Sequence of chain 1.O:
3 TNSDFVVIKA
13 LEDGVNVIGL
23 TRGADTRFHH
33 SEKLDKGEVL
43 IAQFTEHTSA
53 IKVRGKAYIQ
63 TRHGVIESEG

A protein and the small-molecule ligand that binds it are described below.
Small molecule (SMILES): N[C@@H](Cc1c[nH]c2ccccc12)C(=O)O

Binding-site contacts:
Ligand atom CB contacts residue SER51 of chain 1.P at 3.3 Å.
Ligand atom O contacts residue THR47 of chain 1.O at 3.6 Å.
Ligand atom O contacts residue ARG24 of chain 1.P at 3.5 Å.
Ligand atom CD1 contacts residue SER51 of chain 1.P at 3.4 Å.
Ligand atom N contacts residue THR28 of chain 1.P at 2.8 Å (h-bond).
Ligand atom OXT contacts residue HIS49 of chain 1.O at 3.9 Å.
Ligand atom N contacts residue ASP27 of chain 1.P at 2.9 Å (salt-bridge).
Ligand atom CD1 contacts residue ALA52 of chain 1.P at 4.0 Å (hydrophobic).
Ligand atom CE2 contacts residue ALA44 of chain 1.O at 4.0 Å (hydrophobic).
Ligand atom CE2 contacts residue THR50 of chain 1.O at 4.0 Å.
Ligand atom NE1 contacts residue ALA44 of chain 1.O at 3.8 Å.
Ligand atom CE3 contacts residue HIS31 of chain 1.O at 3.9 Å.
Ligand atom C contacts residue GLY25 of chain 1.P at 3.4 Å.
Ligand atom CZ3 contacts residue GLY21 of chain 1.O at 3.7 Å.
Ligand atom N contacts residue THR23 of chain 1.P at 2.7 Å (h-bond).
Ligand atom CA contacts residue THR23 of chain 1.P at 3.7 Å.
Ligand atom CZ2 contacts residue ILE53 of chain 1.O at 4.0 Å (hydrophobic).
Ligand atom CZ2 contacts residue ALA44 of chain 1.O at 4.0 Å (hydrophobic).
Ligand atom CZ2 contacts residue THR50 of chain 1.O at 3.9 Å.
Ligand atom CH2 contacts residue GLY21 of chain 1.O at 3.5 Å.
Ligand atom OXT contacts residue HIS31 of chain 1.O at 4.0 Å.
Ligand atom CA contacts residue GLY25 of chain 1.P at 3.5 Å.
Ligand atom N contacts residue ARG24 of chain 1.P at 3.8 Å.
Ligand atom C contacts residue SER51 of chain 1.P at 3.5 Å.
Ligand atom CE2 contacts residue GLN45 of chain 1.O at 3.9 Å.
Ligand atom N contacts residue GLY25 of chain 1.P at 2.8 Å (h-bond).
Ligand atom CD1 contacts residue GLN45 of chain 1.O at 3.6 Å.
Ligand atom CA contacts residue SER51 of chain 1.P at 3.9 Å.
Ligand atom CA contacts residue THR28 of chain 1.P at 3.1 Å.
Ligand atom CG contacts residue SER51 of chain 1.P at 3.8 Å.
Ligand atom O contacts residue GLY25 of chain 1.P at 3.0 Å (h-bond).
Ligand atom C contacts residue THR47 of chain 1.O at 3.6 Å.
Ligand atom CB contacts residue THR23 of chain 1.P at 3.7 Å.
Ligand atom NE1 contacts residue GLN45 of chain 1.O at 2.8 Å (h-bond).
Ligand atom CB contacts residue THR28 of chain 1.P at 3.4 Å.
Ligand atom OXT contacts residue THR50 of chain 1.O at 3.1 Å (h-bond).
Ligand atom CD1 contacts residue THR47 of chain 1.O at 3.8 Å.
Ligand atom OXT contacts residue THR47 of chain 1.O at 2.6 Å (h-bond).
Ligand atom CD2 contacts residue THR50 of chain 1.O at 4.0 Å.
Ligand atom O contacts residue SER51 of chain 1.P at 2.8 Å (h-bond).

Sequence of chain 1.P:
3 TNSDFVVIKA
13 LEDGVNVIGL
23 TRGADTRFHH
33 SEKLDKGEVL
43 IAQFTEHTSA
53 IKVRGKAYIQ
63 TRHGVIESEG